Binding-site contacts:
Ligand atom C2 contacts residue ASN18 of chain 1.D at 2.5 Å.
Ligand atom C5 contacts residue ASN18 of chain 1.D at 3.7 Å.
Ligand atom O5 contacts residue ASN18 of chain 1.D at 2.4 Å (h-bond).
Ligand atom O7 contacts residue ASN18 of chain 1.D at 3.6 Å.
Ligand atom C8 contacts residue ASN18 of chain 1.D at 4.5 Å.
Ligand atom O6 contacts residue GLN19 of chain 1.D at 3.7 Å.
Ligand atom C1 contacts residue ASN18 of chain 1.D at 1.4 Å.
Ligand atom C3 contacts residue ASN18 of chain 1.D at 3.8 Å.
Ligand atom O6 contacts residue ASN18 of chain 1.D at 4.4 Å.
Ligand atom N2 contacts residue ASN18 of chain 1.D at 2.9 Å (h-bond).
Ligand atom C6 contacts residue GLN19 of chain 1.D at 4.4 Å.
Ligand atom C7 contacts residue ASN18 of chain 1.D at 3.4 Å.
Ligand atom C8 contacts residue ILE426 of chain 1.D at 4.2 Å (hydrophobic).
Ligand atom C8 contacts residue TYR423 of chain 1.D at 4.1 Å (hydrophobic).
Ligand atom C6 contacts residue ASN18 of chain 1.D at 4.4 Å.
Ligand atom C4 contacts residue ASN18 of chain 1.D at 4.3 Å.
Ligand atom C8 contacts residue ALA487 of chain 1.D at 4.4 Å (hydrophobic).

Sequence of chain 1.D:
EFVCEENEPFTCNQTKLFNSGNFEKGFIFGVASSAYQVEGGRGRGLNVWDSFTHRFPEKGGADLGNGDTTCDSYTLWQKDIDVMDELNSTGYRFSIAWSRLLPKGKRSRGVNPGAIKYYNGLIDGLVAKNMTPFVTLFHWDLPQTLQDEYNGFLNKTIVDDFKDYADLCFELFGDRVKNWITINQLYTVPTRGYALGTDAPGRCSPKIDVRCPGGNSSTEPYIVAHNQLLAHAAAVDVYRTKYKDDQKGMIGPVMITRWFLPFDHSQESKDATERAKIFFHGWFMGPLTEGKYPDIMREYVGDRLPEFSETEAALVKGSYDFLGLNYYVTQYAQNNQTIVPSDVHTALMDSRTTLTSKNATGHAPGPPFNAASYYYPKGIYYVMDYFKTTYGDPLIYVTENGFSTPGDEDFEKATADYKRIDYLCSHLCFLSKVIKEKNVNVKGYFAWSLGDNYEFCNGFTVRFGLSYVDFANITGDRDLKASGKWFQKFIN

This protein binds this small molecule.
Small molecule (SMILES): CC(=O)N[C@@H]1[C@@H](O)[C@H](O)[C@@H](CO)O[C@H]1O